Sequence of chain 1.N:
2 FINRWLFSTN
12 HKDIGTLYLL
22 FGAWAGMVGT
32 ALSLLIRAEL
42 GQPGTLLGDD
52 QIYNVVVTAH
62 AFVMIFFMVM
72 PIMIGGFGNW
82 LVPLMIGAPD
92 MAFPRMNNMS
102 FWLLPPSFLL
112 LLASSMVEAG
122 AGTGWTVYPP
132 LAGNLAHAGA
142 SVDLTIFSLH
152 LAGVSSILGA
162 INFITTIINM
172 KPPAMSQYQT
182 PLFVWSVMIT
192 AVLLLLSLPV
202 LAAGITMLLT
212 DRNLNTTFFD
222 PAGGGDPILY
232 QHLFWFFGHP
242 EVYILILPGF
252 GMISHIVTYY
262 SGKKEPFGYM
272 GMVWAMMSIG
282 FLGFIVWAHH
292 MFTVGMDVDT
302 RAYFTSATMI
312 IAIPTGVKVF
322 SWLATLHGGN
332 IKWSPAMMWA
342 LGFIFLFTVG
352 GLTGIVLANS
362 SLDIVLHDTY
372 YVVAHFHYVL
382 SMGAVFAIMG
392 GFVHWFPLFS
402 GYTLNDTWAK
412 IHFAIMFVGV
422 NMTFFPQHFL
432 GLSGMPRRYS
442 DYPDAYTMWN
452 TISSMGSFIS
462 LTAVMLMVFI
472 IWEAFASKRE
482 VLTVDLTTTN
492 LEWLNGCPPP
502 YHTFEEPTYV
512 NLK

Sequence of chain 1.P:
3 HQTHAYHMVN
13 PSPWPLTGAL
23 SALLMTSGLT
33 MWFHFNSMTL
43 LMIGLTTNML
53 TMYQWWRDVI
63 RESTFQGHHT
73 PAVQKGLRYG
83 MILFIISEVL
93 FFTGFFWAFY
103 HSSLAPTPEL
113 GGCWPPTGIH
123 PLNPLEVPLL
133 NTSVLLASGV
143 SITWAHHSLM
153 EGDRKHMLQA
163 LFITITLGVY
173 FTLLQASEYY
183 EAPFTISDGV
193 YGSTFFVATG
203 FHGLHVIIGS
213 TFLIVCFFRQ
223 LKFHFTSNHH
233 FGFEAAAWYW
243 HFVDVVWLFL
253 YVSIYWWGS

Binding-site contacts:
Ligand atom C9 contacts residue THR301 of chain 1.N at 4.4 Å.
Ligand atom C11 contacts residue PHE305 of chain 1.N at 4.0 Å (hydrophobic).
Ligand atom C2 contacts residue ASP300 of chain 1.N at 3.8 Å.
Ligand atom C22 contacts residue HIS233 of chain 1.N at 4.5 Å.
Ligand atom C1 contacts residue TYR304 of chain 1.N at 3.4 Å (hydrophobic).
Ligand atom C21 contacts residue TRP288 of chain 1.N at 3.9 Å (hydrophobic).
Ligand atom C23 contacts residue TRP99 of chain 1.P at 3.7 Å (hydrophobic).
Ligand atom C24 contacts residue HIS103 of chain 1.P at 3.2 Å.
Ligand atom C18 contacts residue TRP288 of chain 1.N at 4.2 Å (hydrophobic).
Ligand atom C16 contacts residue PGV1 of chain 1.UD at 4.1 Å.
Ligand atom O25 contacts residue PGV1 of chain 1.UD at 4.0 Å.
Ligand atom C15 contacts residue PGV1 of chain 1.UD at 3.8 Å.
Ligand atom C14 contacts residue PGV1 of chain 1.UD at 4.4 Å.
Ligand atom C24 contacts residue TRP99 of chain 1.P at 3.7 Å (hydrophobic).
Ligand atom C21 contacts residue PHE305 of chain 1.N at 4.5 Å (hydrophobic).
Ligand atom C21 contacts residue HIS233 of chain 1.N at 3.6 Å.
Ligand atom C12 contacts residue THR301 of chain 1.N at 3.7 Å.
Ligand atom O25 contacts residue HIS103 of chain 1.P at 3.0 Å (h-bond).
Ligand atom O26 contacts residue HIS103 of chain 1.P at 2.6 Å (h-bond).
Ligand atom C2 contacts residue THR301 of chain 1.N at 4.0 Å.
Ligand atom O26 contacts residue HIS233 of chain 1.N at 4.1 Å.
Ligand atom C24 contacts residue PGV1 of chain 1.UD at 3.7 Å.
Ligand atom C11 contacts residue THR301 of chain 1.N at 3.9 Å.
Ligand atom C11 contacts residue TYR304 of chain 1.N at 4.4 Å (hydrophobic).
Ligand atom C20 contacts residue TRP288 of chain 1.N at 4.3 Å (hydrophobic).
Ligand atom C19 contacts residue TYR304 of chain 1.N at 4.1 Å (hydrophobic).
Ligand atom O25 contacts residue HIS233 of chain 1.N at 3.6 Å.
Ligand atom O12 contacts residue THR301 of chain 1.N at 2.7 Å (h-bond).
Ligand atom C24 contacts residue HIS233 of chain 1.N at 3.6 Å.
Ligand atom O3 contacts residue ASP300 of chain 1.N at 3.5 Å.
Ligand atom C23 contacts residue HIS233 of chain 1.N at 3.7 Å.
Ligand atom O26 contacts residue PGV1 of chain 1.UD at 3.2 Å (h-bond).
Ligand atom C2 contacts residue TYR304 of chain 1.N at 4.0 Å (hydrophobic).
Ligand atom C22 contacts residue PGV1 of chain 1.UD at 4.4 Å.
Ligand atom O7 contacts residue PGV1 of chain 1.UD at 3.5 Å.
Ligand atom C3 contacts residue ASP300 of chain 1.N at 4.5 Å.
Ligand atom O26 contacts residue TRP99 of chain 1.P at 2.8 Å (h-bond).
Ligand atom C12 contacts residue PHE305 of chain 1.N at 4.0 Å (hydrophobic).
Ligand atom C23 contacts residue PGV1 of chain 1.UD at 4.4 Å.

The small molecule below binds the protein below.
Small molecule (SMILES): C[C@H](CCC(=O)O)[C@H]1CC[C@H]2[C@@H]3[C@H](O)C[C@@H]4C[C@H](O)CC[C@]4(C)[C@H]3C[C@H](O)[C@]12C